The small molecule below binds the protein below.
Small molecule (SMILES): OC[C@H]1O[C@@H](O)[C@@H](O)[C@@H](O)[C@@H]1O

Sequence of chain 1.A:
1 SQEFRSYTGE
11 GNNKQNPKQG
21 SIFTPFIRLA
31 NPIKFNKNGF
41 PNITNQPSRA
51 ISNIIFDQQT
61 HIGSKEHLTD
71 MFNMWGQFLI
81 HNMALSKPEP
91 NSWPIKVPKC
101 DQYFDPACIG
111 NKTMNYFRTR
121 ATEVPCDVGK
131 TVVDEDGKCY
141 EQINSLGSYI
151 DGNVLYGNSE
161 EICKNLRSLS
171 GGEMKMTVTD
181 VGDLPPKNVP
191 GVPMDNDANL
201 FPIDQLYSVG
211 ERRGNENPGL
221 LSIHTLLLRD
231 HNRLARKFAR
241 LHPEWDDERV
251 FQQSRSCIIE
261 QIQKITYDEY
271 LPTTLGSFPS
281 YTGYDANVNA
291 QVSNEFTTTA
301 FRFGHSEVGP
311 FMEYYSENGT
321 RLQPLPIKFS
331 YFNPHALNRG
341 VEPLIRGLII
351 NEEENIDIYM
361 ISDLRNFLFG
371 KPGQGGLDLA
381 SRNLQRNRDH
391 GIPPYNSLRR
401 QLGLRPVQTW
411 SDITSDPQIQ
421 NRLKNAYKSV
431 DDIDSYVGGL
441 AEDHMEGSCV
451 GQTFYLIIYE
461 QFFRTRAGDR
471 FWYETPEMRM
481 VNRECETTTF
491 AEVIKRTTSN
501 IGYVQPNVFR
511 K

Binding-site contacts:
Ligand atom C1 contacts residue GLU123 of chain 1.A at 4.2 Å.
Ligand atom C2 contacts residue ALA121 of chain 1.A at 4.5 Å (hydrophobic).
Ligand atom C4 contacts residue THR122 of chain 1.A at 3.8 Å.
Ligand atom O3 contacts residue ARG120 of chain 1.A at 2.5 Å (salt-bridge).
Ligand atom C1 contacts residue ALA121 of chain 1.A at 4.4 Å (hydrophobic).
Ligand atom O2 contacts residue ALA121 of chain 1.A at 3.4 Å (h-bond).
Ligand atom C1 contacts residue THR122 of chain 1.A at 1.6 Å.
Ligand atom C5 contacts residue THR122 of chain 1.A at 3.4 Å.
Ligand atom C6 contacts residue THR122 of chain 1.A at 4.3 Å.
Ligand atom O2 contacts residue ARG120 of chain 1.A at 4.0 Å.
Ligand atom O2 contacts residue THR122 of chain 1.A at 3.6 Å (h-bond).
Ligand atom O3 contacts residue THR122 of chain 1.A at 4.0 Å.
Ligand atom C3 contacts residue THR122 of chain 1.A at 3.8 Å.
Ligand atom C2 contacts residue THR122 of chain 1.A at 3.0 Å.
Ligand atom C3 contacts residue ARG120 of chain 1.A at 3.6 Å.
Ligand atom O3 contacts residue ILE143 of chain 1.A at 4.2 Å.
Ligand atom O5 contacts residue THR122 of chain 1.A at 2.1 Å (h-bond).